Sequence of chain 1.A:
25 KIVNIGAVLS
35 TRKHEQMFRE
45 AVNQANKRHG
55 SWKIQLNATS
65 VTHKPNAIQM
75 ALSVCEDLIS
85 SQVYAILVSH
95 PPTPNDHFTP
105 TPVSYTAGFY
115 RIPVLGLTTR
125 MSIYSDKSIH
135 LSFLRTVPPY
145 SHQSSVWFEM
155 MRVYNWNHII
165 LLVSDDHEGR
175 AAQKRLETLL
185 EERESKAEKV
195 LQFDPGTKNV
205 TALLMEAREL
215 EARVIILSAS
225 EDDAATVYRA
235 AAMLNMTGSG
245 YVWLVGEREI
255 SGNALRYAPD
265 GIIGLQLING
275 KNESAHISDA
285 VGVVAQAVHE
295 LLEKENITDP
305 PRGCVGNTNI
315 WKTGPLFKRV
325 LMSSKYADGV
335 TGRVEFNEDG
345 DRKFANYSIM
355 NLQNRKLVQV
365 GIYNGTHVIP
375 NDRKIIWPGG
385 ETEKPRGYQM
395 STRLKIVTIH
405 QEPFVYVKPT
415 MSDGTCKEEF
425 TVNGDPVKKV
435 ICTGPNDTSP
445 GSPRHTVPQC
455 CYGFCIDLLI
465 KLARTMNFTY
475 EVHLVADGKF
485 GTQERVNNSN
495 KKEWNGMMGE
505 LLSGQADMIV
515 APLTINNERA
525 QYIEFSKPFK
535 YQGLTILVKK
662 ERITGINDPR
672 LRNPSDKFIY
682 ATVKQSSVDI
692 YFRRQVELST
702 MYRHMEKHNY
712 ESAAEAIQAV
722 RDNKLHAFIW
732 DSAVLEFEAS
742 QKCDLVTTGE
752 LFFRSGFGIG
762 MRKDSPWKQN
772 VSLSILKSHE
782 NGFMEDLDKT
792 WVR

Binding-site contacts:
Ligand atom O7 contacts residue ASN276 of chain 1.A at 4.3 Å.
Ligand atom C1 contacts residue ASN276 of chain 1.A at 1.4 Å.
Ligand atom C6 contacts residue VAL334 of chain 1.A at 3.6 Å (hydrophobic).
Ligand atom C5 contacts residue ASN276 of chain 1.A at 3.7 Å.
Ligand atom C8 contacts residue ASN276 of chain 1.A at 3.5 Å.
Ligand atom N2 contacts residue ASN276 of chain 1.A at 2.9 Å (h-bond).
Ligand atom O6 contacts residue VAL334 of chain 1.A at 3.4 Å.
Ligand atom C1 contacts residue ALA279 of chain 1.A at 4.3 Å (hydrophobic).
Ligand atom C4 contacts residue ASN276 of chain 1.A at 4.2 Å.
Ligand atom C2 contacts residue ASN276 of chain 1.A at 2.5 Å.
Ligand atom O5 contacts residue ASN276 of chain 1.A at 2.4 Å (h-bond).
Ligand atom O5 contacts residue ALA279 of chain 1.A at 4.2 Å.
Ligand atom O5 contacts residue ASN273 of chain 1.A at 4.5 Å.
Ligand atom C3 contacts residue ASN276 of chain 1.A at 3.8 Å.
Ligand atom C7 contacts residue ASN276 of chain 1.A at 3.4 Å.

A small-molecule ligand and the protein it binds are described below.
Small molecule (SMILES): CC(=O)N[C@H]1[C@H](O[C@H]2[C@H](O)[C@@H](NC(C)=O)CO[C@@H]2CO)O[C@H](CO)[C@@H](O[C@H]2O[C@H](CO)[C@@H](O)[C@H](O)[C@@H]2O)[C@@H]1O